Binding-site contacts:
Ligand atom C7 contacts residue ASN12 of chain 1.B at 3.9 Å.
Ligand atom N2 contacts residue ASN12 of chain 1.B at 3.8 Å.
Ligand atom C5 contacts residue ASN12 of chain 1.B at 4.1 Å.
Ligand atom O7 contacts residue ASN12 of chain 1.B at 3.7 Å.
Ligand atom C2 contacts residue ASN12 of chain 1.B at 3.2 Å.
Ligand atom C1 contacts residue ASN12 of chain 1.B at 2.2 Å.
Ligand atom O5 contacts residue ASN12 of chain 1.B at 2.7 Å (h-bond).

This protein binds this small molecule.
Small molecule (SMILES): CC(=O)N[C@H]1[C@H](O[C@H]2[C@H](O)[C@@H](NC(C)=O)CO[C@@H]2CO)O[C@H](CO)[C@@H](O)[C@@H]1O

Sequence of chain 1.B:
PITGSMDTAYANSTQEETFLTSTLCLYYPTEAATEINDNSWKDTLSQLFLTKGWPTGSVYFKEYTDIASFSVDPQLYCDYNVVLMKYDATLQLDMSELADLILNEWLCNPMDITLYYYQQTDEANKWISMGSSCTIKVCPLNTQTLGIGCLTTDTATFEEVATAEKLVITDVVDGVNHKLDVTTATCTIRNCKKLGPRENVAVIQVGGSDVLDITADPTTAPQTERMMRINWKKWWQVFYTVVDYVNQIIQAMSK